Binding-site contacts:
Ligand atom C2 contacts residue ASN165 of chain 1.A at 2.5 Å.
Ligand atom C3 contacts residue ASN165 of chain 1.A at 3.8 Å.
Ligand atom C5 contacts residue ASN165 of chain 1.A at 3.7 Å.
Ligand atom O7 contacts residue ASN165 of chain 1.A at 3.7 Å.
Ligand atom N2 contacts residue ASN165 of chain 1.A at 2.9 Å (h-bond).
Ligand atom C4 contacts residue ASN165 of chain 1.A at 4.3 Å.
Ligand atom C1 contacts residue ASN165 of chain 1.A at 1.5 Å.
Ligand atom O5 contacts residue ASN165 of chain 1.A at 2.4 Å (h-bond).
Ligand atom C7 contacts residue ASN165 of chain 1.A at 3.5 Å.

Sequence of chain 1.A:
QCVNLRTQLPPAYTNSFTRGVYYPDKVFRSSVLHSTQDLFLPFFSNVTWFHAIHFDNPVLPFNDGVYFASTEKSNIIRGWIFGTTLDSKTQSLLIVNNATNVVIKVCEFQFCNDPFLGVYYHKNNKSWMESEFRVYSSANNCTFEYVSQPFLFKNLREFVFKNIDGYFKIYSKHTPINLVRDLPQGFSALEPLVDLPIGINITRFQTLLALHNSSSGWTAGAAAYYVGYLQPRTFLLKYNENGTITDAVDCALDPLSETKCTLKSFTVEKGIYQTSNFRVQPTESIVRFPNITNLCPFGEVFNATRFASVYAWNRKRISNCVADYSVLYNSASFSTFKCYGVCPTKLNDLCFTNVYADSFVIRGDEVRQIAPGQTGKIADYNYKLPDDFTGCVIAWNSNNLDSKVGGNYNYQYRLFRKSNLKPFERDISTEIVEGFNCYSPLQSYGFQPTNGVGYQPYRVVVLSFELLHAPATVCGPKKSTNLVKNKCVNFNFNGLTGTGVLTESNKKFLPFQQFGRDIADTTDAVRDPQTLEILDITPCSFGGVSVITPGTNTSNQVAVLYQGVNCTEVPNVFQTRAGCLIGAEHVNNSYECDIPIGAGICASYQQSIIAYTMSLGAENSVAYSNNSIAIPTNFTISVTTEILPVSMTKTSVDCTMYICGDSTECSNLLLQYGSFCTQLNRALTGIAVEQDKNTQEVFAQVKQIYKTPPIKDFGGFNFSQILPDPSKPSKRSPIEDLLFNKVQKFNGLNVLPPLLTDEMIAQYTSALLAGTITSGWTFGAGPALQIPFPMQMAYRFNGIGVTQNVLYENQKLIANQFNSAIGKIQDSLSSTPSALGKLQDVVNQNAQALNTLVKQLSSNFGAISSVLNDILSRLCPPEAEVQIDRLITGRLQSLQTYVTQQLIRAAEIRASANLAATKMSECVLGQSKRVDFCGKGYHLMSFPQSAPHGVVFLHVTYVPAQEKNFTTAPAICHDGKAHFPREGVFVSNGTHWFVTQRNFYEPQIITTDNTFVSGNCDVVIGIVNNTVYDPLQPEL

The small molecule below binds the protein below.
Small molecule (SMILES): CC(=O)N[C@@H]1[C@@H](O)[C@H](O)[C@@H](CO)O[C@H]1O